Sequence of chain 1.G:
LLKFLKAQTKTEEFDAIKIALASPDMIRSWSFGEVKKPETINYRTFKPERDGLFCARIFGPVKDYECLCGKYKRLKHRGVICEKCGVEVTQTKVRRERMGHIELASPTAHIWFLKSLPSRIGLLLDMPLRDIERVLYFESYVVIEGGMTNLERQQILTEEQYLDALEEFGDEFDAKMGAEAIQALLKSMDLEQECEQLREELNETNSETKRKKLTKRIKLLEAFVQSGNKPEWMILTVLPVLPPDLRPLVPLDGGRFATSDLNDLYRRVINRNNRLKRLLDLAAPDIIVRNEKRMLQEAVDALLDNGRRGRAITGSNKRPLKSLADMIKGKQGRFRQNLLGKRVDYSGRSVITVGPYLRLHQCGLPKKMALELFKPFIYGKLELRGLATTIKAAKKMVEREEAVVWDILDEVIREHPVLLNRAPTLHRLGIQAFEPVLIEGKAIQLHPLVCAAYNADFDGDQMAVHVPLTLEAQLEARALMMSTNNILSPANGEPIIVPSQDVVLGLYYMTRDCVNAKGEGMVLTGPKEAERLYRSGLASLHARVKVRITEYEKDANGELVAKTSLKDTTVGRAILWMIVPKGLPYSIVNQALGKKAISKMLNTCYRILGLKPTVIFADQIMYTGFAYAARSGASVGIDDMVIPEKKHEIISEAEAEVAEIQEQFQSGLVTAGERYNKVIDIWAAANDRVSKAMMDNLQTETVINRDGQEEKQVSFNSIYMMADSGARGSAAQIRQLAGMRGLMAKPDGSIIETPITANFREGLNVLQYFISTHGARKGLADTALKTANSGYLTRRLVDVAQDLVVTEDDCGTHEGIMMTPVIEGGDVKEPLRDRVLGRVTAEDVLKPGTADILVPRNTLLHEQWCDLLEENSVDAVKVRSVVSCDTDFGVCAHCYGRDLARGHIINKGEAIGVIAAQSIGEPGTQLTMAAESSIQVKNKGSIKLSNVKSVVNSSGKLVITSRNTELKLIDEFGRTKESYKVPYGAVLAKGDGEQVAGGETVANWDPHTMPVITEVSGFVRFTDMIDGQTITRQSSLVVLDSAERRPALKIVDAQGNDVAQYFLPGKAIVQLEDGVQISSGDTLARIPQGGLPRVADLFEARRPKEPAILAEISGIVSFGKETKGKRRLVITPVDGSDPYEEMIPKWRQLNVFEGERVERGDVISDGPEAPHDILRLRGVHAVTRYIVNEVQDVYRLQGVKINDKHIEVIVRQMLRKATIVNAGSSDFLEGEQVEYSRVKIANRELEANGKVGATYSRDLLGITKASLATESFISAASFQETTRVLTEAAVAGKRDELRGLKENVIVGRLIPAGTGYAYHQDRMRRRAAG

Binding-site contacts:
Ligand atom OP2 contacts residue ASN568 of chain 1.F at 3.7 Å.
Ligand atom OP1 contacts residue GLN688 of chain 1.F at 3.4 Å (h-bond).
Ligand atom O3' contacts residue GLN688 of chain 1.F at 3.4 Å (h-bond).
Ligand atom P contacts residue LYS1065 of chain 1.F at 3.9 Å.
Ligand atom C4' contacts residue MG1 of chain 1.J at 3.5 Å.
Ligand atom C3' contacts residue ASP461 of chain 1.G at 3.6 Å.
Ligand atom O3' contacts residue LYS1065 of chain 1.F at 3.4 Å (salt-bridge).
Ligand atom OP1 contacts residue GLN510 of chain 1.F at 3.6 Å.
Ligand atom OP1 contacts residue PRO564 of chain 1.F at 3.4 Å.
Ligand atom C5' contacts residue ASP459 of chain 1.G at 3.6 Å.
Ligand atom OP2 contacts residue ARG540 of chain 1.F at 2.9 Å (salt-bridge).
Ligand atom O2' contacts residue GLN510 of chain 1.F at 3.3 Å (h-bond).
Ligand atom O2' contacts residue ARG422 of chain 1.G at 2.4 Å (salt-bridge).
Ligand atom OP1 contacts residue ARG540 of chain 1.F at 3.0 Å (salt-bridge).
Ligand atom O3' contacts residue ASP459 of chain 1.G at 3.6 Å.
Ligand atom O5' contacts residue ARG540 of chain 1.F at 3.7 Å.
Ligand atom O3' contacts residue GLN510 of chain 1.F at 3.5 Å (h-bond).
Ligand atom O2' contacts residue ASP461 of chain 1.G at 3.0 Å (salt-bridge).
Ligand atom O3' contacts residue ASP461 of chain 1.G at 3.3 Å (salt-bridge).
Ligand atom OP1 contacts residue LYS1073 of chain 1.F at 3.1 Å.
Ligand atom C3' contacts residue MG1 of chain 1.J at 3.0 Å.
Ligand atom P contacts residue ARG540 of chain 1.F at 3.2 Å.
Ligand atom OP1 contacts residue LYS1065 of chain 1.F at 3.0 Å (salt-bridge).
Ligand atom OP2 contacts residue ARG319 of chain 1.G at 3.8 Å.
Ligand atom C4' contacts residue ASP461 of chain 1.G at 3.2 Å.
Ligand atom O2' contacts residue HIS1237 of chain 1.F at 3.9 Å.
Ligand atom N2 contacts residue ALA423 of chain 1.G at 3.2 Å.
Ligand atom O3' contacts residue MG1 of chain 1.J at 2.0 Å.
Ligand atom C4' contacts residue HIS1237 of chain 1.F at 3.7 Å.
Ligand atom O2' contacts residue MG1 of chain 1.J at 2.8 Å.
Ligand atom OP2 contacts residue ASN568 of chain 1.F at 3.5 Å (h-bond).
Ligand atom C2' contacts residue ASP461 of chain 1.G at 3.9 Å.
Ligand atom P contacts residue ARG319 of chain 1.G at 3.7 Å.
Ligand atom C2' contacts residue ARG422 of chain 1.G at 3.5 Å.
Ligand atom N2 contacts residue PRO424 of chain 1.G at 3.6 Å.
Ligand atom C5' contacts residue GLN510 of chain 1.F at 3.1 Å.
Ligand atom C2' contacts residue MG1 of chain 1.J at 3.5 Å.
Ligand atom O2' contacts residue GLN513 of chain 1.F at 3.1 Å (h-bond).
Ligand atom C5' contacts residue GLN513 of chain 1.F at 3.5 Å.
Ligand atom C5' contacts residue HIS1237 of chain 1.F at 3.9 Å.

Sequence of chain 1.F:
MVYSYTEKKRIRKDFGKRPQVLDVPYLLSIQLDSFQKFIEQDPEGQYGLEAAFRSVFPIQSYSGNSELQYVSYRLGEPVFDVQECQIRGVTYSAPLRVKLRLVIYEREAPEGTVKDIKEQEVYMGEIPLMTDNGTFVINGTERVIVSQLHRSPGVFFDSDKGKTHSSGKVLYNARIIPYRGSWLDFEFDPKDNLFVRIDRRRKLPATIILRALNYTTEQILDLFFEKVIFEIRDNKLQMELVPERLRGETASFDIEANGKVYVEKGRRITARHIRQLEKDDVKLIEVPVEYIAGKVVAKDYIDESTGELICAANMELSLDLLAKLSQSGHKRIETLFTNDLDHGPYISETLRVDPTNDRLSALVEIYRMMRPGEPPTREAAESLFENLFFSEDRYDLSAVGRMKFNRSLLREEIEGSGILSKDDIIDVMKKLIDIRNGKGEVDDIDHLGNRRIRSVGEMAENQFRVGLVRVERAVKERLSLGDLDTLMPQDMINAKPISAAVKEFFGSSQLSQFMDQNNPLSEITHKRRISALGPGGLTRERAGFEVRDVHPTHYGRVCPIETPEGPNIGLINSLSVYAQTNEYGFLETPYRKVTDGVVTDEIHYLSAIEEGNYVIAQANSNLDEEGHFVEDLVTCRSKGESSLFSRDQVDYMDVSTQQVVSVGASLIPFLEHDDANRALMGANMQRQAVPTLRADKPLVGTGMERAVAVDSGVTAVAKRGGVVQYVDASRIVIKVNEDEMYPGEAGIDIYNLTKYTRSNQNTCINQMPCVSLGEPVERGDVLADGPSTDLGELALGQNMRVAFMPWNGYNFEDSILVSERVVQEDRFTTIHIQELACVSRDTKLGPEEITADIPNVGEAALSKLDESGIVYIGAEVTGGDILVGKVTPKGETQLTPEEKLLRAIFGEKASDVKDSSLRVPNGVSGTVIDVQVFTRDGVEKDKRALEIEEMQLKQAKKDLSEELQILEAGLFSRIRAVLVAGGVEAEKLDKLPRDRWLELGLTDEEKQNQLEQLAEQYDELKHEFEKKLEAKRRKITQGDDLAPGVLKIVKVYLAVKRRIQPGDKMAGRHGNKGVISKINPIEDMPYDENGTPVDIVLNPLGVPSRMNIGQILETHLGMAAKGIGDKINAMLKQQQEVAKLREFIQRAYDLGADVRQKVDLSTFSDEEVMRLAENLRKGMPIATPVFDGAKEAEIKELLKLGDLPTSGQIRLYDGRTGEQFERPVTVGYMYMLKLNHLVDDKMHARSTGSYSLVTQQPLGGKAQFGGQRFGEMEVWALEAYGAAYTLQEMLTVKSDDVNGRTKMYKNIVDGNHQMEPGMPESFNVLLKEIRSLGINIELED

The protein below binds the small molecule below.
Small molecule (SMILES): Nc1ccn([C@@H]2O[C@H](CO[P](=O)(O)O[C@H]3[C@@H](O)[C@H](n4cnc5c(=O)nc(N)[nH]c54)O[C@@H]3COP(=O)=O)[C@@H](O[P](=O)(O)OC[C@H]3O[C@@H](n4ccc(N)nc4=O)[C@H](O)[C@@H]3O[P](=O)(O)OC[C@H]3O[C@@H](n4cnc5c(=O)nc(N)[nH]c54)[C@H](O)[C@@H]3O[P](=O)(O)OC[C@H]3O[C@@H](n4ccc(N)nc4=O)[C@H](O)[C@@H]3O[P](=O)(O)OC[C@H]3O[C@@H](n4cnc5c(=O)nc(N)[nH]c54)[C@H](O)[C@@H]3O)[C@H]2O)c(=O)n1